Sequence of chain 1.A:
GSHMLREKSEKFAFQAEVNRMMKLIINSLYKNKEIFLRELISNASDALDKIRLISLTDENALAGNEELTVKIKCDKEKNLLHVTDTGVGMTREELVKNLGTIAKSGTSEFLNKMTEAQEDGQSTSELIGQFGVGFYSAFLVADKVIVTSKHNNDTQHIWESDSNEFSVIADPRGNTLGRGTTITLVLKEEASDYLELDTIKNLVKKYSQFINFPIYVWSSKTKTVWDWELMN

This protein binds this small molecule.
Small molecule (SMILES): COc1cc(N)c(OC)c(CCOC(=O)c2cc(Cl)c(O)cc2O)c1OC

Binding-site contacts:
Ligand atom OAQ contacts residue VAL88 of chain 1.A at 4.2 Å.
Ligand atom CLAH contacts residue LEU99 of chain 1.A at 4.0 Å.
Ligand atom CAU contacts residue ALA47 of chain 1.A at 4.0 Å (hydrophobic).
Ligand atom OAE contacts residue ALA47 of chain 1.A at 4.4 Å.
Ligand atom CAI contacts residue ILE183 of chain 1.A at 4.2 Å (hydrophobic).
Ligand atom CAV contacts residue MET90 of chain 1.A at 4.3 Å (hydrophobic).
Ligand atom OAQ contacts residue THR181 of chain 1.A at 3.7 Å.
Ligand atom CAR contacts residue ALA47 of chain 1.A at 3.8 Å (hydrophobic).
Ligand atom CAR contacts residue THR181 of chain 1.A at 4.5 Å.
Ligand atom OAG contacts residue ALA44 of chain 1.A at 4.5 Å.
Ligand atom CAI contacts residue ALA44 of chain 1.A at 4.4 Å (hydrophobic).
Ligand atom OAE contacts residue MET90 of chain 1.A at 3.9 Å.
Ligand atom OAQ contacts residue GLY89 of chain 1.A at 3.9 Å.
Ligand atom OAG contacts residue ASP85 of chain 1.A at 2.6 Å (salt-bridge).
Ligand atom OAF contacts residue PHE135 of chain 1.A at 4.0 Å.
Ligand atom CAI contacts residue ASP85 of chain 1.A at 3.8 Å.
Ligand atom CAK contacts residue MET90 of chain 1.A at 3.6 Å (hydrophobic).
Ligand atom OAQ contacts residue ALA47 of chain 1.A at 3.3 Å.
Ligand atom CAU contacts residue ASN43 of chain 1.A at 4.3 Å.
Ligand atom CAU contacts residue MET90 of chain 1.A at 4.5 Å (hydrophobic).
Ligand atom CLAH contacts residue PHE135 of chain 1.A at 3.7 Å.
Ligand atom CAI contacts residue ASN43 of chain 1.A at 3.9 Å.
Ligand atom CAX contacts residue MET90 of chain 1.A at 3.7 Å (hydrophobic).
Ligand atom CLAH contacts residue ASN43 of chain 1.A at 3.6 Å.
Ligand atom OAQ contacts residue MET90 of chain 1.A at 4.2 Å.
Ligand atom CAV contacts residue ASN43 of chain 1.A at 4.0 Å.
Ligand atom OAG contacts residue ASN43 of chain 1.A at 4.3 Å.
Ligand atom OAG contacts residue ALA47 of chain 1.A at 3.1 Å.
Ligand atom OAF contacts residue ASN43 of chain 1.A at 3.5 Å (h-bond).
Ligand atom OAF contacts residue LEU40 of chain 1.A at 3.9 Å.
Ligand atom CAT contacts residue ASN43 of chain 1.A at 3.6 Å.
Ligand atom CAX contacts residue ALA47 of chain 1.A at 4.2 Å (hydrophobic).
Ligand atom OAF contacts residue ILE183 of chain 1.A at 3.5 Å.
Ligand atom CAU contacts residue THR181 of chain 1.A at 4.2 Å.
Ligand atom CAT contacts residue ILE183 of chain 1.A at 3.9 Å (hydrophobic).
Ligand atom CAU contacts residue ASP85 of chain 1.A at 3.6 Å.
Ligand atom CAI contacts residue THR181 of chain 1.A at 4.5 Å.
Ligand atom CAR contacts residue MET90 of chain 1.A at 3.8 Å (hydrophobic).
Ligand atom OAG contacts residue THR181 of chain 1.A at 3.7 Å.